Sequence of chain 3.A:
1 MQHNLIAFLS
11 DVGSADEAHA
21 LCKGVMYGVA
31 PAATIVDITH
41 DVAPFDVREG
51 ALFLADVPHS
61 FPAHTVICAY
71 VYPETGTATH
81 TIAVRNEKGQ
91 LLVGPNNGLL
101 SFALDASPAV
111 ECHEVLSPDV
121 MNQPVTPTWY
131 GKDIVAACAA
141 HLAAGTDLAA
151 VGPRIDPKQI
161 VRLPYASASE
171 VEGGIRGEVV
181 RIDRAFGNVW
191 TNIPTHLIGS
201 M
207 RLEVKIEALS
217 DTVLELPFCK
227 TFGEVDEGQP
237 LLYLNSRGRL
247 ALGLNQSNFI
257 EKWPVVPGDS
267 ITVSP

Sequence of chain 1.A:
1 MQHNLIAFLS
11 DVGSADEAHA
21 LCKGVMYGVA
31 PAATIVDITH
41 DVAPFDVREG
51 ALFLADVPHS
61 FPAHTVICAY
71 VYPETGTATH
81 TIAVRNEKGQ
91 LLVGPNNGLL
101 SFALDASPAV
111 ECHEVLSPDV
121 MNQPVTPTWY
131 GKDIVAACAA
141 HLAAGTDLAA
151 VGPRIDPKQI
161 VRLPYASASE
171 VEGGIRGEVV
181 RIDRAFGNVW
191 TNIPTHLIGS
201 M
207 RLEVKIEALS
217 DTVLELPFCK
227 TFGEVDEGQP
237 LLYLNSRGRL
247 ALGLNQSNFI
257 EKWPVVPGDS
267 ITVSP

Binding-site contacts:
Ligand atom C3' contacts residue ASP11 of chain 1.A at 3.4 Å.
Ligand atom N1 contacts residue PHE228 of chain 3.A at 3.4 Å.
Ligand atom C2 contacts residue PHE228 of chain 3.A at 3.6 Å (hydrophobic).
Ligand atom N1 contacts residue LEU250 of chain 3.A at 3.5 Å (h-bond).
Ligand atom C1' contacts residue TYR72 of chain 1.A at 3.6 Å (hydrophobic).
Ligand atom C8 contacts residue MET1 of chain 1.C at 3.2 Å (hydrophobic).
Ligand atom N7 contacts residue PHE186 of chain 3.A at 3.6 Å.
Ligand atom O2' contacts residue ASP11 of chain 1.A at 2.9 Å (salt-bridge).
Ligand atom N7 contacts residue PHE228 of chain 3.A at 3.4 Å.
Ligand atom N6 contacts residue PHE228 of chain 3.A at 3.4 Å.
Ligand atom N6 contacts residue ASN188 of chain 3.A at 2.9 Å (h-bond).
Ligand atom O2' contacts residue TYR72 of chain 1.A at 3.5 Å (h-bond).
Ligand atom CL contacts residue TRP129 of chain 1.A at 3.6 Å.
Ligand atom C2' contacts residue PHE186 of chain 3.A at 3.6 Å (hydrophobic).
Ligand atom O3' contacts residue ASP11 of chain 1.A at 2.5 Å (salt-bridge).
Ligand atom O4' contacts residue MET1 of chain 1.C at 3.5 Å (h-bond).
Ligand atom CL contacts residue THR75 of chain 1.A at 3.6 Å.
Ligand atom O4' contacts residue TYR72 of chain 1.A at 3.6 Å.
Ligand atom CL contacts residue TYR130 of chain 1.A at 3.4 Å.
Ligand atom N7 contacts residue MET1 of chain 1.C at 3.5 Å.
Ligand atom CL contacts residue GLY131 of chain 1.A at 3.0 Å.
Ligand atom N3 contacts residue PHE45 of chain 1.A at 3.6 Å.
Ligand atom O3' contacts residue TYR72 of chain 1.A at 3.2 Å (h-bond).
Ligand atom N7 contacts residue ASN188 of chain 3.A at 3.1 Å (h-bond).
Ligand atom N3 contacts residue PHE228 of chain 3.A at 3.6 Å.
Ligand atom C5 contacts residue PHE228 of chain 3.A at 3.5 Å (hydrophobic).
Ligand atom C4 contacts residue PHE45 of chain 1.A at 3.6 Å (hydrophobic).
Ligand atom O3' contacts residue TYR70 of chain 1.A at 3.5 Å.
Ligand atom C8 contacts residue PHE186 of chain 3.A at 3.6 Å (hydrophobic).
Ligand atom C4' contacts residue TYR72 of chain 1.A at 3.5 Å (hydrophobic).
Ligand atom N1 contacts residue GLN252 of chain 3.A at 2.9 Å (h-bond).
Ligand atom C5' contacts residue TRP129 of chain 1.A at 3.5 Å (hydrophobic).
Ligand atom N3 contacts residue PRO73 of chain 1.A at 3.4 Å.
Ligand atom C6 contacts residue LEU250 of chain 3.A at 3.6 Å (hydrophobic).
Ligand atom C5 contacts residue PHE45 of chain 1.A at 3.6 Å (hydrophobic).
Ligand atom N6 contacts residue LEU250 of chain 3.A at 2.9 Å (h-bond).
Ligand atom C2 contacts residue GLN252 of chain 3.A at 3.4 Å.
Ligand atom C4 contacts residue PHE228 of chain 3.A at 3.5 Å (hydrophobic).
Ligand atom O2' contacts residue PRO73 of chain 1.A at 3.6 Å.
Ligand atom C6 contacts residue PHE228 of chain 3.A at 3.3 Å (hydrophobic).

The protein below binds the small molecule below.
Small molecule (SMILES): Nc1ncnc2c1ncn2[C@@H]1O[C@H](CCl)[C@@H](O)[C@H]1O